Sequence of chain 1.A:
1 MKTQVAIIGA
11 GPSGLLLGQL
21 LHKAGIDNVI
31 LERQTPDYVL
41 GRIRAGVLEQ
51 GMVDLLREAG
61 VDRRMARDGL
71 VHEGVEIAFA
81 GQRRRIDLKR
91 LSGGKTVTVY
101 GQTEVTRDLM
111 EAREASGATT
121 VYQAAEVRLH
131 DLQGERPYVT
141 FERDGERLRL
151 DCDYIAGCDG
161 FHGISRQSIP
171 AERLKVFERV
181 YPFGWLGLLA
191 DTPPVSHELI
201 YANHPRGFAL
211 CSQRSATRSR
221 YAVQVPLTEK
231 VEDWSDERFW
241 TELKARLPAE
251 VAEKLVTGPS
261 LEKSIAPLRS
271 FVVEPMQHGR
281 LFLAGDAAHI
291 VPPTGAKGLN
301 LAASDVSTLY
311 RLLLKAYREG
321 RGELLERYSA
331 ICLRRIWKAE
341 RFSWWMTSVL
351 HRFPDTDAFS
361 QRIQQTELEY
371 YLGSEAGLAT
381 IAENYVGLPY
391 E

Binding-site contacts:
Ligand atom C4 contacts residue PRO293 of chain 1.A at 3.7 Å (hydrophobic).
Ligand atom C6 contacts residue VAL47 of chain 1.A at 3.4 Å (hydrophobic).
Ligand atom N4 contacts residue ALA296 of chain 1.A at 3.8 Å.
Ligand atom C3 contacts residue LEU210 of chain 1.A at 3.8 Å (hydrophobic).
Ligand atom O2' contacts residue SER212 of chain 1.A at 2.8 Å (h-bond).
Ligand atom O1' contacts residue ALA45 of chain 1.A at 4.1 Å.
Ligand atom C1 contacts residue LEU210 of chain 1.A at 4.2 Å (hydrophobic).
Ligand atom O1' contacts residue ARG214 of chain 1.A at 3.0 Å (salt-bridge).
Ligand atom O2 contacts residue ARG44 of chain 1.A at 4.1 Å.
Ligand atom C3 contacts residue TRP185 of chain 1.A at 3.6 Å (hydrophobic).
Ligand atom C3 contacts residue FAD1 of chain 1.B at 4.0 Å.
Ligand atom C2 contacts residue LEU210 of chain 1.A at 4.0 Å (hydrophobic).
Ligand atom O2 contacts residue TRP185 of chain 1.A at 4.1 Å.
Ligand atom N4 contacts residue TRP185 of chain 1.A at 3.8 Å.
Ligand atom C4 contacts residue LEU210 of chain 1.A at 3.9 Å (hydrophobic).
Ligand atom N4 contacts residue THR294 of chain 1.A at 3.4 Å (h-bond).
Ligand atom C6 contacts residue LEU199 of chain 1.A at 3.8 Å (hydrophobic).
Ligand atom C1 contacts residue SER212 of chain 1.A at 4.2 Å.
Ligand atom O1' contacts residue ARG44 of chain 1.A at 3.5 Å (salt-bridge).
Ligand atom O1' contacts residue ARG220 of chain 1.A at 3.5 Å.
Ligand atom C5 contacts residue VAL47 of chain 1.A at 3.6 Å (hydrophobic).
Ligand atom O2' contacts residue ARG214 of chain 1.A at 2.9 Å (salt-bridge).
Ligand atom C4 contacts residue ALA296 of chain 1.A at 4.0 Å (hydrophobic).
Ligand atom C1' contacts residue ARG214 of chain 1.A at 3.6 Å.
Ligand atom C5 contacts residue ALA296 of chain 1.A at 4.2 Å (hydrophobic).
Ligand atom C5 contacts residue LEU199 of chain 1.A at 3.9 Å (hydrophobic).
Ligand atom O2' contacts residue GLY46 of chain 1.A at 4.1 Å.
Ligand atom C3 contacts residue PRO293 of chain 1.A at 3.7 Å (hydrophobic).
Ligand atom C1' contacts residue SER212 of chain 1.A at 3.8 Å.
Ligand atom O2 contacts residue ARG220 of chain 1.A at 3.9 Å.
Ligand atom O2 contacts residue FAD1 of chain 1.B at 3.0 Å (h-bond).
Ligand atom N4 contacts residue PRO293 of chain 1.A at 2.8 Å (h-bond).
Ligand atom N4 contacts residue TYR201 of chain 1.A at 3.3 Å (h-bond).
Ligand atom C5 contacts residue LEU210 of chain 1.A at 4.1 Å (hydrophobic).
Ligand atom C6 contacts residue SER212 of chain 1.A at 3.8 Å.
Ligand atom C4 contacts residue TYR201 of chain 1.A at 3.8 Å (hydrophobic).
Ligand atom C1' contacts residue GLY46 of chain 1.A at 4.0 Å.
Ligand atom C5 contacts residue TYR201 of chain 1.A at 3.4 Å (hydrophobic).
Ligand atom C2 contacts residue FAD1 of chain 1.B at 4.0 Å.
Ligand atom O1' contacts residue GLY46 of chain 1.A at 4.0 Å.

A small-molecule ligand and the protein it binds are described below.
Small molecule (SMILES): Nc1ccc(C(=O)O)c(O)c1